Binding-site contacts:
Ligand atom O1' contacts residue TYR64 of chain 1.A at 3.5 Å.
Ligand atom C2B contacts residue ASP149 of chain 1.A at 4.0 Å.
Ligand atom O5B contacts residue TYR64 of chain 1.A at 3.5 Å (h-bond).
Ligand atom C4 contacts residue PHE59 of chain 1.A at 3.3 Å (hydrophobic).
Ligand atom C5 contacts residue TYR64 of chain 1.A at 3.9 Å (hydrophobic).
Ligand atom O2' contacts residue ASP149 of chain 1.A at 3.0 Å (salt-bridge).
Ligand atom O3B contacts residue ASP151 of chain 1.A at 3.4 Å (salt-bridge).
Ligand atom O4 contacts residue ALA60 of chain 1.A at 3.4 Å.
Ligand atom C3B contacts residue ASP151 of chain 1.A at 4.0 Å.
Ligand atom N3 contacts residue PHE59 of chain 1.A at 2.6 Å (h-bond).
Ligand atom C2 contacts residue PHE59 of chain 1.A at 3.6 Å (hydrophobic).
Ligand atom O4B contacts residue ASP149 of chain 1.A at 4.1 Å.
Ligand atom O2 contacts residue ASP149 of chain 1.A at 3.4 Å.
Ligand atom O2 contacts residue VAL150 of chain 1.A at 3.0 Å (h-bond).
Ligand atom C4 contacts residue ALA60 of chain 1.A at 4.3 Å (hydrophobic).
Ligand atom O1B contacts residue LYS63 of chain 1.A at 4.3 Å.
Ligand atom O2' contacts residue ASP151 of chain 1.A at 2.7 Å (salt-bridge).
Ligand atom N1 contacts residue TYR64 of chain 1.A at 3.9 Å.
Ligand atom C4 contacts residue TYR64 of chain 1.A at 3.8 Å (hydrophobic).
Ligand atom C2B contacts residue TYR64 of chain 1.A at 3.6 Å (hydrophobic).
Ligand atom O4 contacts residue TYR64 of chain 1.A at 3.8 Å.
Ligand atom O2 contacts residue PHE59 of chain 1.A at 3.7 Å.
Ligand atom N3 contacts residue TYR64 of chain 1.A at 4.0 Å.
Ligand atom O1' contacts residue LYS63 of chain 1.A at 3.5 Å (salt-bridge).
Ligand atom O3B contacts residue TYR64 of chain 1.A at 4.0 Å.
Ligand atom PA contacts residue TYR64 of chain 1.A at 3.7 Å.
Ligand atom C6 contacts residue TYR64 of chain 1.A at 3.8 Å (hydrophobic).
Ligand atom O2A contacts residue TYR64 of chain 1.A at 2.7 Å (h-bond).
Ligand atom C2B contacts residue ASP151 of chain 1.A at 3.2 Å.
Ligand atom C2 contacts residue VAL150 of chain 1.A at 3.9 Å (hydrophobic).
Ligand atom C2 contacts residue ASP149 of chain 1.A at 4.3 Å.
Ligand atom C2 contacts residue TYR64 of chain 1.A at 4.1 Å (hydrophobic).
Ligand atom O4 contacts residue ILE61 of chain 1.A at 2.8 Å (h-bond).
Ligand atom C1B contacts residue TYR64 of chain 1.A at 4.3 Å (hydrophobic).
Ligand atom N3 contacts residue ALA60 of chain 1.A at 4.3 Å.
Ligand atom C4 contacts residue ILE61 of chain 1.A at 4.0 Å (hydrophobic).
Ligand atom O4 contacts residue PHE59 of chain 1.A at 3.1 Å (h-bond).
Ligand atom C3B contacts residue TYR64 of chain 1.A at 3.5 Å (hydrophobic).
Ligand atom C1B contacts residue ASP149 of chain 1.A at 3.5 Å.
Ligand atom N3 contacts residue VAL150 of chain 1.A at 3.7 Å.

A small-molecule ligand and the protein it binds are described below.
Small molecule (SMILES): CC(=O)N[C@H]1[C@@H](O[P](=O)(O)O[P](=O)(O)OC[C@H]2O[C@@H](n3ccc(=O)[nH]c3=O)[C@H](O)[C@@H]2O)O[C@H](CO)[C@H](O)[C@@H]1O

Sequence of chain 1.A:
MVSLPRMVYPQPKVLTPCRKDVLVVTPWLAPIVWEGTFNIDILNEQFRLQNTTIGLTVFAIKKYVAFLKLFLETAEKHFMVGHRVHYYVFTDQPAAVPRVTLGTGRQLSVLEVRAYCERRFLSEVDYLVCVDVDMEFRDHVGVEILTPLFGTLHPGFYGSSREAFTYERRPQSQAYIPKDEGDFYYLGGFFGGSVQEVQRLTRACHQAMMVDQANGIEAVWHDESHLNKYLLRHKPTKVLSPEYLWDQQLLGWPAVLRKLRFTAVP